The small molecule below binds the protein below.
Small molecule (SMILES): CC(=O)N[C@@H]1[C@@H](O)[C@H](O)[C@@H](CO)O[C@H]1O

Binding-site contacts:
Ligand atom O5 contacts residue ASN256 of chain 7.A at 2.5 Å (h-bond).
Ligand atom O4 contacts residue ASN256 of chain 7.A at 4.0 Å.
Ligand atom C5 contacts residue GLU259 of chain 7.A at 3.5 Å.
Ligand atom C4 contacts residue ASN256 of chain 7.A at 4.0 Å.
Ligand atom C6 contacts residue GLU259 of chain 7.A at 3.2 Å.
Ligand atom C7 contacts residue ASN256 of chain 7.A at 3.7 Å.
Ligand atom O7 contacts residue ASN256 of chain 7.A at 3.5 Å (h-bond).
Ligand atom C5 contacts residue ASN256 of chain 7.A at 3.4 Å.
Ligand atom O4 contacts residue THR258 of chain 7.A at 3.6 Å.
Ligand atom O6 contacts residue GLU259 of chain 7.A at 4.0 Å.
Ligand atom C1 contacts residue ASN256 of chain 7.A at 1.4 Å.
Ligand atom C3 contacts residue ASN256 of chain 7.A at 3.8 Å.
Ligand atom C4 contacts residue THR258 of chain 7.A at 4.4 Å.
Ligand atom O5 contacts residue GLU259 of chain 7.A at 3.8 Å.
Ligand atom C3 contacts residue THR258 of chain 7.A at 4.4 Å.
Ligand atom C2 contacts residue ASN256 of chain 7.A at 2.7 Å.
Ligand atom N2 contacts residue ASN256 of chain 7.A at 3.0 Å (h-bond).

Sequence of chain 7.A:
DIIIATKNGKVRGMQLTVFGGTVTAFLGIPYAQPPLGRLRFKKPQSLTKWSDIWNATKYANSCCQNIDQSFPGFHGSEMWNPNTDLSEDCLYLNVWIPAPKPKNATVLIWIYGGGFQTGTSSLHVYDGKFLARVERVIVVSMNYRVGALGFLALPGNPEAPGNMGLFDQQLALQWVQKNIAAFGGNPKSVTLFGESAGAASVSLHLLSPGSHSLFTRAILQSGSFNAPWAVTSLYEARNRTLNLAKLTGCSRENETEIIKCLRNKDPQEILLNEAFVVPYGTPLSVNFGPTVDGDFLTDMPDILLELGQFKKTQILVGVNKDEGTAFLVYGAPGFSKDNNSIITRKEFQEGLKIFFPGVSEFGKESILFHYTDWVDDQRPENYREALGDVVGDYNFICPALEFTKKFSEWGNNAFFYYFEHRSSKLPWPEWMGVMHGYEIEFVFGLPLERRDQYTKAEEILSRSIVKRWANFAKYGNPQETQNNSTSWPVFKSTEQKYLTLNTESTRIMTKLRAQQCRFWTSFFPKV